The protein below binds the small molecule below.
Small molecule (SMILES): O=[N+]([O-])c1ccc(O[C@@H]2O[C@H](CO)[C@@H](O)[C@H](O)[C@H]2F)c([N+](=O)[O-])c1

Binding-site contacts:
Ligand atom C12 contacts residue GLN140 of chain 7.A at 3.6 Å.
Ligand atom C16 contacts residue GLN140 of chain 7.A at 3.4 Å.
Ligand atom O1 contacts residue GLN140 of chain 7.A at 4.0 Å.
Ligand atom O11 contacts residue GLN140 of chain 7.A at 4.1 Å.
Ligand atom N1 contacts residue GLN140 of chain 7.A at 4.3 Å.
Ligand atom O5 contacts residue GLN140 of chain 7.A at 3.4 Å.
Ligand atom C2 contacts residue ILE139 of chain 7.A at 4.5 Å (hydrophobic).
Ligand atom O4 contacts residue ARG136 of chain 7.A at 2.9 Å (salt-bridge).
Ligand atom O12 contacts residue VAL143 of chain 7.A at 3.7 Å.
Ligand atom O11 contacts residue VAL143 of chain 7.A at 3.6 Å.
Ligand atom O11 contacts residue LEU202 of chain 7.A at 3.6 Å.
Ligand atom F contacts residue LEU202 of chain 7.A at 3.3 Å.
Ligand atom O3 contacts residue LEU202 of chain 7.A at 4.3 Å.
Ligand atom C6 contacts residue ARG137 of chain 7.A at 4.0 Å.
Ligand atom C4 contacts residue ARG136 of chain 7.A at 4.0 Å.
Ligand atom O6 contacts residue ARG137 of chain 7.A at 3.9 Å.
Ligand atom C5 contacts residue ARG136 of chain 7.A at 4.3 Å.
Ligand atom C11 contacts residue GLN140 of chain 7.A at 3.5 Å.
Ligand atom C1 contacts residue GLN140 of chain 7.A at 4.4 Å.
Ligand atom C3 contacts residue ARG136 of chain 7.A at 4.0 Å.
Ligand atom O3 contacts residue ARG136 of chain 7.A at 2.9 Å (salt-bridge).
Ligand atom C13 contacts residue GLN140 of chain 7.A at 3.8 Å.
Ligand atom C14 contacts residue GLN140 of chain 7.A at 3.6 Å.
Ligand atom O6 contacts residue GLN140 of chain 7.A at 2.7 Å (h-bond).
Ligand atom O22 contacts residue GLN140 of chain 7.A at 4.2 Å.
Ligand atom O21 contacts residue GLN140 of chain 7.A at 4.2 Å.
Ligand atom N1 contacts residue VAL143 of chain 7.A at 4.2 Å.
Ligand atom O1 contacts residue LEU202 of chain 7.A at 4.2 Å.
Ligand atom C6 contacts residue GLN140 of chain 7.A at 3.9 Å.
Ligand atom N2 contacts residue GLN140 of chain 7.A at 3.8 Å.
Ligand atom C5 contacts residue GLN140 of chain 7.A at 4.2 Å.
Ligand atom C6 contacts residue ARG136 of chain 7.A at 3.3 Å.
Ligand atom O3 contacts residue VAL198 of chain 7.A at 4.1 Å.
Ligand atom C15 contacts residue GLN140 of chain 7.A at 3.4 Å.
Ligand atom C2 contacts residue LEU202 of chain 7.A at 3.6 Å (hydrophobic).
Ligand atom O6 contacts residue ARG136 of chain 7.A at 4.2 Å.

Sequence of chain 7.A:
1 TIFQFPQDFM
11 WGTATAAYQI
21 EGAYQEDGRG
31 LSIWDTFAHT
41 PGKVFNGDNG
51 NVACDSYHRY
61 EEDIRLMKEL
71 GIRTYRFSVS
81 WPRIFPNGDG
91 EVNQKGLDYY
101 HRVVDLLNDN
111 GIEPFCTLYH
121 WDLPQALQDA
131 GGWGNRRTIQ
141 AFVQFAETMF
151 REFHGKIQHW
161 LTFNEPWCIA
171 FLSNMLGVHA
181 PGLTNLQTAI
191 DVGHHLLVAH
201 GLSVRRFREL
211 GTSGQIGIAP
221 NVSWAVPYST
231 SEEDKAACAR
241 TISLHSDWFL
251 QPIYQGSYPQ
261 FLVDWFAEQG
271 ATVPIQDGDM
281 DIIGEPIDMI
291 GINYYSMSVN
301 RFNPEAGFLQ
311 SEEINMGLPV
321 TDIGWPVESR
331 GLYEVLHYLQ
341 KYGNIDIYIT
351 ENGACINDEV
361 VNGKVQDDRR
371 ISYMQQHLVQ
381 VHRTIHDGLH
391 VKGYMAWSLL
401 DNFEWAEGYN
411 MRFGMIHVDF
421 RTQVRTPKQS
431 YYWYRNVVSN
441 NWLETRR